The protein below binds the small molecule below.
Small molecule (SMILES): CC(=O)N[C@@H]1[C@@H](O[C@@H]2O[C@H](CO)[C@H](O)[C@H](O[C@]3(C(=O)O)C[C@H](O)[C@@H](NC(C)=O)[C@H]([C@H](O)[C@H](O)CO)O3)[C@H]2O)[C@H](O)[C@@H](CO[C@]2(C(=O)O)C[C@H](O)[C@@H](NC(C)=O)[C@H]([C@H](O)[C@H](O)CO)O2)O[C@H]1O

Binding-site contacts:
Ligand atom C2 contacts residue ARG77 of chain 14.D at 4.0 Å.
Ligand atom O4 contacts residue TYR72 of chain 14.D at 3.7 Å.
Ligand atom C2 contacts residue GLY78 of chain 14.D at 4.2 Å.
Ligand atom O4 contacts residue VAL296 of chain 14.D at 3.9 Å.
Ligand atom C3 contacts residue VAL296 of chain 14.D at 3.6 Å (hydrophobic).
Ligand atom O1A contacts residue TYR72 of chain 14.D at 3.4 Å.
Ligand atom C4 contacts residue VAL296 of chain 14.D at 4.2 Å (hydrophobic).
Ligand atom C5 contacts residue TYR72 of chain 14.D at 3.5 Å (hydrophobic).
Ligand atom O4 contacts residue THR291 of chain 14.D at 3.9 Å.
Ligand atom O1B contacts residue TYR72 of chain 14.D at 4.0 Å.
Ligand atom C3 contacts residue HIS298 of chain 14.D at 3.8 Å.
Ligand atom O1B contacts residue ARG77 of chain 14.D at 2.4 Å (salt-bridge).
Ligand atom C11 contacts residue TYR72 of chain 14.D at 4.2 Å (hydrophobic).
Ligand atom O4 contacts residue HIS298 of chain 14.D at 2.7 Å (h-bond).
Ligand atom O1A contacts residue ARG77 of chain 14.D at 2.7 Å (salt-bridge).
Ligand atom C5 contacts residue ASN93 of chain 14.D at 4.1 Å.
Ligand atom C1 contacts residue ARG77 of chain 14.D at 3.1 Å.
Ligand atom C4 contacts residue GLY78 of chain 14.D at 3.9 Å.
Ligand atom C6 contacts residue THR94 of chain 14.D at 4.3 Å.
Ligand atom O1A contacts residue GLY78 of chain 14.D at 3.8 Å.
Ligand atom O3 contacts residue GLY78 of chain 14.D at 3.7 Å.
Ligand atom N5 contacts residue TYR72 of chain 14.D at 2.9 Å (h-bond).
Ligand atom C4 contacts residue ARG77 of chain 14.D at 4.0 Å.
Ligand atom C8 contacts residue ARG77 of chain 14.D at 4.2 Å.
Ligand atom O4 contacts residue GLY78 of chain 14.D at 3.4 Å (h-bond).
Ligand atom O6 contacts residue ASN93 of chain 14.D at 3.6 Å (h-bond).
Ligand atom C1 contacts residue TYR72 of chain 14.D at 3.8 Å (hydrophobic).
Ligand atom O4 contacts residue ASN80 of chain 14.D at 4.1 Å.
Ligand atom C3 contacts residue GLY78 of chain 14.D at 3.8 Å.
Ligand atom C4 contacts residue TYR72 of chain 14.D at 3.4 Å (hydrophobic).
Ligand atom C6 contacts residue ASN80 of chain 14.D at 4.3 Å.
Ligand atom C6 contacts residue ASN93 of chain 14.D at 3.4 Å.
Ligand atom C6 contacts residue TYR72 of chain 14.D at 3.7 Å (hydrophobic).
Ligand atom O1A contacts residue LYS186 of chain 14.D at 4.3 Å.
Ligand atom O8 contacts residue ARG77 of chain 14.D at 3.5 Å (salt-bridge).
Ligand atom O4 contacts residue ARG77 of chain 14.D at 4.2 Å.
Ligand atom O8 contacts residue TYR72 of chain 14.D at 3.4 Å (h-bond).
Ligand atom C4 contacts residue HIS298 of chain 14.D at 3.7 Å.
Ligand atom C10 contacts residue TYR72 of chain 14.D at 4.0 Å (hydrophobic).
Ligand atom C3 contacts residue ARG77 of chain 14.D at 3.3 Å.

Sequence of chain 14.D:
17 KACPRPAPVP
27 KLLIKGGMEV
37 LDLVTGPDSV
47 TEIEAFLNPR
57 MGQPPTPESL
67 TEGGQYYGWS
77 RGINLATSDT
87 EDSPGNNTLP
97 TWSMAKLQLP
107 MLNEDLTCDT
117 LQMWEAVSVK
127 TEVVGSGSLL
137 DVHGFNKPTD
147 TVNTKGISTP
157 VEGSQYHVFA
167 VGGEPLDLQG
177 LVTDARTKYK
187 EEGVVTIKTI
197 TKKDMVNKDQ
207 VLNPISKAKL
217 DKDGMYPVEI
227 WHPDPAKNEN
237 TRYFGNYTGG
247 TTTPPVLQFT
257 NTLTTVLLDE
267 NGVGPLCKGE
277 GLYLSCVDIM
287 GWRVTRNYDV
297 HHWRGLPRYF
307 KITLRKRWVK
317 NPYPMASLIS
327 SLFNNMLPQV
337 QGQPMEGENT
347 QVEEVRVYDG

Sequence of chain 14.E:
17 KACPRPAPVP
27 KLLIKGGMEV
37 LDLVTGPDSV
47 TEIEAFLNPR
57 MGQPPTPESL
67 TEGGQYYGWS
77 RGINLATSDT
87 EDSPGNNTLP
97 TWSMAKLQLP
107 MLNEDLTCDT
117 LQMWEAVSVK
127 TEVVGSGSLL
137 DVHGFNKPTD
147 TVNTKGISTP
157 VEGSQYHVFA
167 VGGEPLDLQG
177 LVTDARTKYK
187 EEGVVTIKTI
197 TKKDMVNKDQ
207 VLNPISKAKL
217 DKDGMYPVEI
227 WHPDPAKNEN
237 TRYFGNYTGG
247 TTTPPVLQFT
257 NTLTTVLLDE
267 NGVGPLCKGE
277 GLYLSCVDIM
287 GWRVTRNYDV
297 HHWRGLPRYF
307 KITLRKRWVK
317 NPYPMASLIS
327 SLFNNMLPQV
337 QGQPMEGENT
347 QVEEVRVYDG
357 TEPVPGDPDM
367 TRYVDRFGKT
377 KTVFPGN